The small molecule below binds the protein below.
Small molecule (SMILES): CC(=O)N[C@@H]1[C@@H](O)[C@H](O)[C@@H](CO)O[C@H]1O

Binding-site contacts:
Ligand atom C3 contacts residue GLN291 of chain 1.K at 3.2 Å.
Ligand atom C8 contacts residue ASN293 of chain 1.K at 3.9 Å.
Ligand atom C2 contacts residue GLN291 of chain 1.K at 3.4 Å.
Ligand atom C5 contacts residue ASN293 of chain 1.K at 3.6 Å.
Ligand atom C8 contacts residue GLN291 of chain 1.K at 3.4 Å.
Ligand atom C8 contacts residue VAL330 of chain 1.K at 4.0 Å (hydrophobic).
Ligand atom C5 contacts residue ARG440 of chain 1.K at 4.0 Å.
Ligand atom C1 contacts residue ARG440 of chain 1.K at 3.7 Å.
Ligand atom N2 contacts residue ASN293 of chain 1.K at 3.0 Å (h-bond).
Ligand atom C8 contacts residue SER331 of chain 1.K at 3.6 Å.
Ligand atom O6 contacts residue ARG440 of chain 1.K at 3.6 Å.
Ligand atom C3 contacts residue ASN293 of chain 1.K at 3.8 Å.
Ligand atom O3 contacts residue GLN291 of chain 1.K at 4.0 Å.
Ligand atom C5 contacts residue GLN291 of chain 1.K at 4.4 Å.
Ligand atom C4 contacts residue GLN291 of chain 1.K at 4.4 Å.
Ligand atom O5 contacts residue ARG440 of chain 1.K at 2.9 Å (salt-bridge).
Ligand atom C6 contacts residue ARG440 of chain 1.K at 4.0 Å.
Ligand atom O7 contacts residue ASN293 of chain 1.K at 3.2 Å (h-bond).
Ligand atom N2 contacts residue GLN291 of chain 1.K at 2.9 Å (h-bond).
Ligand atom O6 contacts residue VAL442 of chain 1.K at 4.4 Å.
Ligand atom C1 contacts residue VAL442 of chain 1.K at 4.3 Å (hydrophobic).
Ligand atom C8 contacts residue ASN329 of chain 1.K at 4.1 Å.
Ligand atom C2 contacts residue ASN293 of chain 1.K at 2.5 Å.
Ligand atom C4 contacts residue ASN293 of chain 1.K at 4.2 Å.
Ligand atom C1 contacts residue GLN291 of chain 1.K at 3.6 Å.
Ligand atom C7 contacts residue GLN291 of chain 1.K at 4.0 Å.
Ligand atom O5 contacts residue VAL442 of chain 1.K at 4.2 Å.
Ligand atom O5 contacts residue ASN293 of chain 1.K at 2.3 Å (h-bond).
Ligand atom C1 contacts residue ASN293 of chain 1.K at 1.4 Å.
Ligand atom O7 contacts residue ASN329 of chain 1.K at 4.3 Å.
Ligand atom C7 contacts residue ASN293 of chain 1.K at 3.3 Å.

Sequence of chain 1.K:
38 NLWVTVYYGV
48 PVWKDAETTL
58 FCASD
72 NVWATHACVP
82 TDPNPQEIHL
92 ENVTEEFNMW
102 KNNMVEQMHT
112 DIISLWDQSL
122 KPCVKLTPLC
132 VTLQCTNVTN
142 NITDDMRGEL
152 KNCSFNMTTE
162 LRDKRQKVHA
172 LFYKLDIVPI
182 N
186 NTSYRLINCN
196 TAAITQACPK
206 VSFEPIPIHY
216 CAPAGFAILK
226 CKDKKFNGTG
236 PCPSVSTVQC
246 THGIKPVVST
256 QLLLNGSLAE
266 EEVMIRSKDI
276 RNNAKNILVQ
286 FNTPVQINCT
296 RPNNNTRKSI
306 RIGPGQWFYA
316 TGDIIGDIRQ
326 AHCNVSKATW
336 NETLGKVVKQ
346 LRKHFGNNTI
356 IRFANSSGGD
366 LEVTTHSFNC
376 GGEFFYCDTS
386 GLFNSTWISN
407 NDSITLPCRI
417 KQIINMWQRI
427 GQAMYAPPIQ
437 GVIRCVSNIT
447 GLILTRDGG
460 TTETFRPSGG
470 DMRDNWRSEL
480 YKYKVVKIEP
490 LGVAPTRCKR